The protein below binds the small molecule below.
Small molecule (SMILES): CC(=O)N[C@@H]1[C@@H](O)[C@H](O)[C@@H](CO)O[C@H]1O

Sequence of chain 1.H:
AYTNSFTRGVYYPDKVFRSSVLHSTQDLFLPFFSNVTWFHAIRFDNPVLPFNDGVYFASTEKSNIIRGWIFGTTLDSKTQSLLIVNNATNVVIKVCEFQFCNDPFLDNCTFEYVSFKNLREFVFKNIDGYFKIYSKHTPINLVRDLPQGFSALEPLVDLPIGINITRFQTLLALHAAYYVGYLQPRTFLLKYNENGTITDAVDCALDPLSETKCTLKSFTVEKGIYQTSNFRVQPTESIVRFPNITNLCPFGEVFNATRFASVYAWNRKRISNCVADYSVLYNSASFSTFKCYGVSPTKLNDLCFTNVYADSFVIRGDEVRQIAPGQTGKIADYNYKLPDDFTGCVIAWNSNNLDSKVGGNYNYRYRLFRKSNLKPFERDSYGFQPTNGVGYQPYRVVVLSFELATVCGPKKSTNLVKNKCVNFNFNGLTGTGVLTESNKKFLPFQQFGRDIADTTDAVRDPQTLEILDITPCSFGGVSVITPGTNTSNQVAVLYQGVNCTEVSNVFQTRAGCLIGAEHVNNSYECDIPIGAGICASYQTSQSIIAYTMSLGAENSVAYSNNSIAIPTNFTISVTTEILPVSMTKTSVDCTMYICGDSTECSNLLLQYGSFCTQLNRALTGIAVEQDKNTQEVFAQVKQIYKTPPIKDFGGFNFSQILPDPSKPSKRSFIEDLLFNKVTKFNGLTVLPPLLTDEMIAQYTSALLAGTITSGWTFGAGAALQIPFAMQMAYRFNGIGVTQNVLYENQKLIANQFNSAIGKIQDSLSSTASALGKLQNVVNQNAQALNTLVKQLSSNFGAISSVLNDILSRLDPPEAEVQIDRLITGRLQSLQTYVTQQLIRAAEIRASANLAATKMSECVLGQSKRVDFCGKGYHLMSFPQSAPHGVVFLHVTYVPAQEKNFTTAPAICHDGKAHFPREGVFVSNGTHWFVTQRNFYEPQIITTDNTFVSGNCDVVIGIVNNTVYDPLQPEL

Binding-site contacts:
Ligand atom O5 contacts residue ASN286 of chain 1.H at 2.4 Å (h-bond).
Ligand atom C5 contacts residue ASN286 of chain 1.H at 3.7 Å.
Ligand atom C4 contacts residue ASN286 of chain 1.H at 4.2 Å.
Ligand atom C3 contacts residue ASN286 of chain 1.H at 3.8 Å.
Ligand atom C1 contacts residue ASN286 of chain 1.H at 1.4 Å.
Ligand atom C8 contacts residue ASN286 of chain 1.H at 3.9 Å.
Ligand atom N2 contacts residue ASN286 of chain 1.H at 2.9 Å (h-bond).
Ligand atom O7 contacts residue GLU285 of chain 1.H at 4.2 Å.
Ligand atom C2 contacts residue ASN286 of chain 1.H at 2.5 Å.
Ligand atom C7 contacts residue ASN286 of chain 1.H at 3.6 Å.